Sequence of chain 39.A:
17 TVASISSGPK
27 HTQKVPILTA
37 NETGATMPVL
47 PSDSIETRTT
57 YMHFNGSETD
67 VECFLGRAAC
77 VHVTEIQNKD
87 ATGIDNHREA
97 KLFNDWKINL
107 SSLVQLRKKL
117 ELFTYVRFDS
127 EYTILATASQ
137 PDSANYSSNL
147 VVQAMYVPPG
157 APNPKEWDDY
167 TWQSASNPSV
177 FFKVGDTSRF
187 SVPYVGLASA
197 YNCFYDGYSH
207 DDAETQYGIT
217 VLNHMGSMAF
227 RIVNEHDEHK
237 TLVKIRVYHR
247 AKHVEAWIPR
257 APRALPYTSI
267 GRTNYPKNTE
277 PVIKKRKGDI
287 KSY

Binding-site contacts:
Ligand atom C31 contacts residue LEU106 of chain 39.A at 4.0 Å (hydrophobic).
Ligand atom C2B contacts residue MET224 of chain 39.A at 4.0 Å (hydrophobic).
Ligand atom C4B contacts residue PHE186 of chain 39.A at 3.9 Å (hydrophobic).
Ligand atom O1 contacts residue MET221 of chain 39.A at 3.5 Å (h-bond).
Ligand atom O1A contacts residue MET224 of chain 39.A at 3.5 Å (h-bond).
Ligand atom C5A contacts residue VAL176 of chain 39.A at 3.5 Å (hydrophobic).
Ligand atom N2 contacts residue MET221 of chain 39.A at 3.5 Å (h-bond).
Ligand atom N3A contacts residue TYR152 of chain 39.A at 4.0 Å.
Ligand atom C3B contacts residue PHE186 of chain 39.A at 3.9 Å (hydrophobic).
Ligand atom CL2 contacts residue TYR128 of chain 39.A at 3.2 Å.
Ligand atom N3A contacts residue ALA24 of chain 39.C at 3.8 Å.
Ligand atom CL2 contacts residue ILE104 of chain 39.A at 3.5 Å.
Ligand atom C5A contacts residue ALA150 of chain 39.A at 3.5 Å (hydrophobic).
Ligand atom C2C contacts residue VAL191 of chain 39.A at 4.0 Å (hydrophobic).
Ligand atom C2B contacts residue TYR128 of chain 39.A at 3.9 Å (hydrophobic).
Ligand atom C3C contacts residue TYR152 of chain 39.A at 3.8 Å (hydrophobic).
Ligand atom CL1 contacts residue VAL188 of chain 39.A at 3.7 Å.
Ligand atom C4A contacts residue SER175 of chain 39.A at 3.7 Å.
Ligand atom C4A contacts residue PRO174 of chain 39.A at 3.0 Å (hydrophobic).
Ligand atom N3A contacts residue PRO174 of chain 39.A at 3.3 Å (h-bond).
Ligand atom C2A contacts residue PHE186 of chain 39.A at 3.8 Å (hydrophobic).
Ligand atom CL2 contacts residue MET224 of chain 39.A at 3.4 Å.
Ligand atom C1B contacts residue VAL188 of chain 39.A at 4.0 Å (hydrophobic).
Ligand atom C2A contacts residue TYR152 of chain 39.A at 3.8 Å (hydrophobic).
Ligand atom C4A contacts residue ALA150 of chain 39.A at 4.0 Å (hydrophobic).
Ligand atom CL1 contacts residue TYR152 of chain 39.A at 3.9 Å.
Ligand atom C3 contacts residue LEU106 of chain 39.A at 3.8 Å (hydrophobic).
Ligand atom C4B contacts residue TYR152 of chain 39.A at 3.6 Å (hydrophobic).
Ligand atom O1A contacts residue PHE186 of chain 39.A at 3.4 Å.
Ligand atom C5A contacts residue PHE186 of chain 39.A at 4.0 Å (hydrophobic).
Ligand atom C3C contacts residue ILE104 of chain 39.A at 3.7 Å (hydrophobic).
Ligand atom C4 contacts residue LEU106 of chain 39.A at 3.9 Å (hydrophobic).
Ligand atom C5 contacts residue TYR128 of chain 39.A at 3.8 Å (hydrophobic).
Ligand atom O1 contacts residue ILE104 of chain 39.A at 3.4 Å.
Ligand atom CL1 contacts residue LEU25 of chain 39.C at 3.7 Å.
Ligand atom C3B contacts residue MET224 of chain 39.A at 3.6 Å (hydrophobic).
Ligand atom C6B contacts residue TYR152 of chain 39.A at 3.9 Å (hydrophobic).
Ligand atom C5B contacts residue TYR152 of chain 39.A at 3.7 Å (hydrophobic).
Ligand atom C1C contacts residue TYR128 of chain 39.A at 3.3 Å (hydrophobic).
Ligand atom O1B contacts residue VAL188 of chain 39.A at 3.7 Å.

This small molecule binds to this protein.
Small molecule (SMILES): Cc1cc(CCCOc2c(Cl)cc(C3=NCCO3)cc2Cl)on1

Sequence of chain 39.C:
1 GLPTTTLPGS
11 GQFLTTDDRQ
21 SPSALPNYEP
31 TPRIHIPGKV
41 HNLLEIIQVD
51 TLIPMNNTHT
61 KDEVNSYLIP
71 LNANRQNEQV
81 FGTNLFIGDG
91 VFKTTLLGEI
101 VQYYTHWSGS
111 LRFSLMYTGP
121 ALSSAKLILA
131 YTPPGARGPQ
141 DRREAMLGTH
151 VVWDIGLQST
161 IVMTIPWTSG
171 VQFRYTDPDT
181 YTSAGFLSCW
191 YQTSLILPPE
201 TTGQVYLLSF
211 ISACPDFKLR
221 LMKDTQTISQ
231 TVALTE

Sequence of chain 40.C:
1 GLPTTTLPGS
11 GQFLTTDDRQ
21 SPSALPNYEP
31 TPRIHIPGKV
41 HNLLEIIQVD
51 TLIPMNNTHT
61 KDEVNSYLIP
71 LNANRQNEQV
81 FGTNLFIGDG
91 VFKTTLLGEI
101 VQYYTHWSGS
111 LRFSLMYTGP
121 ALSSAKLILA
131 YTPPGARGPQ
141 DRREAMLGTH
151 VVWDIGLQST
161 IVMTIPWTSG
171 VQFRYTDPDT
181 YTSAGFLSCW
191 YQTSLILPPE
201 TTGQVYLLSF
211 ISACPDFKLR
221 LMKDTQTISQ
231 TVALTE